The small molecule below binds the protein below.
Small molecule (SMILES): O=C(CO)[C@@H](O)[C@H](O)[C@H](O)COP(=O)(O)O

Sequence of chain 1.B:
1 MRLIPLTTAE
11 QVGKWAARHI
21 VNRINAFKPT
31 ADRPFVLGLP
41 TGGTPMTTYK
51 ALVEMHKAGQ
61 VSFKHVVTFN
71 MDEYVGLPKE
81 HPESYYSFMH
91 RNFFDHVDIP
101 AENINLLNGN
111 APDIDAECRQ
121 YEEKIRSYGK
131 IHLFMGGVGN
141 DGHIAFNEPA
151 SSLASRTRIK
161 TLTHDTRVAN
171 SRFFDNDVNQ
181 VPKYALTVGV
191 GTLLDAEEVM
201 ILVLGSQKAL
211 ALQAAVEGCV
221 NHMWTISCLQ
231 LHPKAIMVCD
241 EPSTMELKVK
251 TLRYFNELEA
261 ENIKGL

Binding-site contacts:
Ligand atom O3 contacts residue ILE144 of chain 1.B at 4.0 Å.
Ligand atom O5 contacts residue HIS143 of chain 1.B at 3.0 Å.
Ligand atom C2 contacts residue ALA145 of chain 1.B at 3.9 Å (hydrophobic).
Ligand atom O4 contacts residue GLY137 of chain 1.B at 3.3 Å.
Ligand atom O3P contacts residue ARG172 of chain 1.B at 4.0 Å.
Ligand atom O4 contacts residue VAL138 of chain 1.B at 4.0 Å.
Ligand atom C6 contacts residue VAL138 of chain 1.B at 3.8 Å (hydrophobic).
Ligand atom O2 contacts residue ALA145 of chain 1.B at 3.1 Å.
Ligand atom P contacts residue GLY43 of chain 1.B at 3.7 Å.
Ligand atom O2 contacts residue PHE146 of chain 1.B at 3.9 Å.
Ligand atom O3P contacts residue THR44 of chain 1.B at 3.6 Å.
Ligand atom O1 contacts residue PRO40 of chain 1.B at 3.5 Å.
Ligand atom O3 contacts residue HIS143 of chain 1.B at 3.4 Å (h-bond).
Ligand atom O2 contacts residue MET71 of chain 1.B at 4.1 Å.
Ligand atom O1P contacts residue GLY42 of chain 1.B at 3.9 Å.
Ligand atom C5 contacts residue VAL138 of chain 1.B at 3.9 Å (hydrophobic).
Ligand atom O3 contacts residue ALA145 of chain 1.B at 2.6 Å (h-bond).
Ligand atom O1 contacts residue THR41 of chain 1.B at 3.0 Å (h-bond).
Ligand atom C3 contacts residue HIS143 of chain 1.B at 3.8 Å.
Ligand atom P contacts residue LYS208 of chain 1.B at 4.1 Å.
Ligand atom O2P contacts residue ARG172 of chain 1.B at 3.4 Å (salt-bridge).
Ligand atom O2 contacts residue ASP72 of chain 1.B at 2.4 Å (salt-bridge).
Ligand atom O2P contacts residue GLY42 of chain 1.B at 3.3 Å.
Ligand atom C5 contacts residue HIS143 of chain 1.B at 3.7 Å.
Ligand atom C6 contacts residue LYS208 of chain 1.B at 4.0 Å.
Ligand atom C1 contacts residue THR41 of chain 1.B at 3.6 Å.
Ligand atom O1P contacts residue THR44 of chain 1.B at 2.6 Å (h-bond).
Ligand atom P contacts residue THR44 of chain 1.B at 3.6 Å.
Ligand atom O1P contacts residue GLY43 of chain 1.B at 3.4 Å (h-bond).
Ligand atom O2P contacts residue THR44 of chain 1.B at 4.1 Å.
Ligand atom C2 contacts residue ASP72 of chain 1.B at 3.5 Å.
Ligand atom O1 contacts residue ASP72 of chain 1.B at 3.2 Å (salt-bridge).
Ligand atom C5 contacts residue GLY139 of chain 1.B at 3.9 Å.
Ligand atom O2P contacts residue GLY43 of chain 1.B at 2.8 Å (h-bond).
Ligand atom C1 contacts residue PRO40 of chain 1.B at 3.9 Å (hydrophobic).
Ligand atom O5 contacts residue GLY139 of chain 1.B at 4.0 Å.
Ligand atom O3P contacts residue LYS208 of chain 1.B at 3.0 Å (salt-bridge).
Ligand atom C1 contacts residue ASP72 of chain 1.B at 4.0 Å.
Ligand atom O1 contacts residue MET71 of chain 1.B at 4.1 Å.
Ligand atom C3 contacts residue ALA145 of chain 1.B at 3.4 Å (hydrophobic).